Binding-site contacts:
Ligand atom C28 contacts residue LEU121 of chain 3.A at 3.9 Å (hydrophobic).
Ligand atom N7 contacts residue ASP38 of chain 3.A at 3.0 Å (salt-bridge).
Ligand atom C14 contacts residue THR85 of chain 3.A at 3.8 Å.
Ligand atom C21 contacts residue SER230 of chain 3.A at 3.0 Å.
Ligand atom C4 contacts residue THR85 of chain 3.A at 3.7 Å.
Ligand atom C6 contacts residue ASP226 of chain 3.A at 3.9 Å.
Ligand atom C3 contacts residue THR85 of chain 3.A at 3.8 Å.
Ligand atom C26 contacts residue PRO118 of chain 3.A at 3.6 Å (hydrophobic).
Ligand atom C29 contacts residue GLN19 of chain 3.A at 3.7 Å.
Ligand atom C13 contacts residue ALA229 of chain 3.A at 3.7 Å (hydrophobic).
Ligand atom C22 contacts residue SER230 of chain 3.A at 4.0 Å.
Ligand atom N7 contacts residue GLY40 of chain 3.A at 3.9 Å.
Ligand atom C17 contacts residue MET303 of chain 3.A at 3.7 Å (hydrophobic).
Ligand atom C18 contacts residue MET303 of chain 3.A at 3.8 Å (hydrophobic).
Ligand atom C12 contacts residue GLY228 of chain 3.A at 3.6 Å.
Ligand atom C14 contacts residue GLY228 of chain 3.A at 3.5 Å.
Ligand atom N7 contacts residue ASP226 of chain 3.A at 2.8 Å (salt-bridge).
Ligand atom C15 contacts residue GLY228 of chain 3.A at 3.9 Å.
Ligand atom C11 contacts residue TYR83 of chain 3.A at 3.7 Å (hydrophobic).
Ligand atom C14 contacts residue ALA229 of chain 3.A at 3.7 Å (hydrophobic).
Ligand atom C27 contacts residue PRO118 of chain 3.A at 3.4 Å (hydrophobic).
Ligand atom N1 contacts residue ASP38 of chain 3.A at 2.8 Å (salt-bridge).
Ligand atom C28 contacts residue PRO118 of chain 3.A at 3.8 Å (hydrophobic).
Ligand atom C9 contacts residue ASP226 of chain 3.A at 3.6 Å.
Ligand atom C3 contacts residue TYR83 of chain 3.A at 3.6 Å (hydrophobic).
Ligand atom O8 contacts residue TYR83 of chain 3.A at 3.6 Å.
Ligand atom C23 contacts residue GLY228 of chain 3.A at 3.5 Å.
Ligand atom O30 contacts residue SER230 of chain 3.A at 3.6 Å.
Ligand atom C16 contacts residue SER230 of chain 3.A at 3.9 Å.
Ligand atom C11 contacts residue ASP38 of chain 3.A at 3.1 Å.
Ligand atom C27 contacts residue ALA122 of chain 3.A at 4.0 Å (hydrophobic).
Ligand atom C6 contacts residue ASP38 of chain 3.A at 3.6 Å.
Ligand atom C2 contacts residue ASP38 of chain 3.A at 3.6 Å.
Ligand atom C20 contacts residue SER230 of chain 3.A at 3.2 Å.
Ligand atom C18 contacts residue ALA229 of chain 3.A at 3.7 Å (hydrophobic).
Ligand atom C28 contacts residue ALA122 of chain 3.A at 3.7 Å (hydrophobic).
Ligand atom C15 contacts residue THR85 of chain 3.A at 3.8 Å.
Ligand atom O8 contacts residue THR85 of chain 3.A at 3.0 Å (h-bond).
Ligand atom N19 contacts residue SER230 of chain 3.A at 3.5 Å (h-bond).
Ligand atom O8 contacts residue SER84 of chain 3.A at 3.6 Å.

Sequence of chain 3.A:
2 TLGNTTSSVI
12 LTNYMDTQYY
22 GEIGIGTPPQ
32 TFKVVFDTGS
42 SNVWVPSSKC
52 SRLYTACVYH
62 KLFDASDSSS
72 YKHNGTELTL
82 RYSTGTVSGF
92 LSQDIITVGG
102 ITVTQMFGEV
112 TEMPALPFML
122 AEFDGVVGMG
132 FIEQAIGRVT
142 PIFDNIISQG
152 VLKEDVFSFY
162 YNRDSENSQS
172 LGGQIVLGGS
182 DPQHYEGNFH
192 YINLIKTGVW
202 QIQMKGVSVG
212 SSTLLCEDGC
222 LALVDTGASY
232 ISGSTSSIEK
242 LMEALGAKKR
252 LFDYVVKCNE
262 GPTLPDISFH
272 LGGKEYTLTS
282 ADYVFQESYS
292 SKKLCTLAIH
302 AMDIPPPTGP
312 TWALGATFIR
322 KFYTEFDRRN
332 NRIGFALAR

The small molecule below binds the protein below.
Small molecule (SMILES): [H]/N=C1/N[C@](C)(C(C)C)CC(=O)N1Cc1cccc(N2C[C@@H](c3ccccc3)CC2=O)c1